The protein below binds the small molecule below.
Small molecule (SMILES): CC(=O)N[C@@H]1[C@@H](O)[C@H](O)[C@@H](CO)O[C@H]1O

Binding-site contacts:
Ligand atom C1 contacts residue ASN11 of chain 1.A at 1.4 Å.
Ligand atom O7 contacts residue ASN11 of chain 1.A at 2.7 Å (h-bond).
Ligand atom O6 contacts residue ASN11 of chain 1.A at 4.5 Å.
Ligand atom C2 contacts residue ASN11 of chain 1.A at 2.4 Å.
Ligand atom C3 contacts residue ASN11 of chain 1.A at 3.8 Å.
Ligand atom C4 contacts residue ASN11 of chain 1.A at 4.1 Å.
Ligand atom C5 contacts residue ASN11 of chain 1.A at 3.5 Å.
Ligand atom C8 contacts residue ASN11 of chain 1.A at 4.3 Å.
Ligand atom C8 contacts residue THR13 of chain 1.A at 4.2 Å.
Ligand atom C7 contacts residue ASN11 of chain 1.A at 3.1 Å.
Ligand atom N2 contacts residue ASN11 of chain 1.A at 3.0 Å (h-bond).
Ligand atom O5 contacts residue ASN11 of chain 1.A at 2.2 Å (h-bond).

Sequence of chain 1.A:
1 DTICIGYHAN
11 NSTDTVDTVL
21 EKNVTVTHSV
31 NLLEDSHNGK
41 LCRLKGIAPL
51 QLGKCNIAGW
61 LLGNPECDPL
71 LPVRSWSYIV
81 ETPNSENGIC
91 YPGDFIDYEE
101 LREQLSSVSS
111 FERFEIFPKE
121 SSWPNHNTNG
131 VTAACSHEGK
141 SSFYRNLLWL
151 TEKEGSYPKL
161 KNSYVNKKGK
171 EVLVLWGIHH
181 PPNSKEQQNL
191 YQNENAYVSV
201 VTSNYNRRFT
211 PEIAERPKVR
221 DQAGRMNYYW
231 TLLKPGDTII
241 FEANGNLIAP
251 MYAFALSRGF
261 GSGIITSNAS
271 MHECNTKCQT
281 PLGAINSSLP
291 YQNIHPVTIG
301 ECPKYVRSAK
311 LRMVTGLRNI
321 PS